Sequence of chain 1.H:
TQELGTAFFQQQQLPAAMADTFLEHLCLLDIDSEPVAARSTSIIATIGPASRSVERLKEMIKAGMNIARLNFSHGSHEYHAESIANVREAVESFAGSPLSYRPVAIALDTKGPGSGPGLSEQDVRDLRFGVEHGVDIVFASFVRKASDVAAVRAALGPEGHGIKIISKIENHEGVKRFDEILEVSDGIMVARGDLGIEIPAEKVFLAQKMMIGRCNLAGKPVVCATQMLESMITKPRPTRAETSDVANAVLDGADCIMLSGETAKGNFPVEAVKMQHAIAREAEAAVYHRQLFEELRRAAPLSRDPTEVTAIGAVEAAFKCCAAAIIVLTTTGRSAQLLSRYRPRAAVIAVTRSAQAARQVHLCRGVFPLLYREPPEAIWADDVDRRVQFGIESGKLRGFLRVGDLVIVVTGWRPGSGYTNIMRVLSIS

This protein binds this small molecule.
Small molecule (SMILES): O=P(O)(O)OC[C@H]1O[C@](O)(COP(=O)(O)O)[C@@H](O)[C@@H]1O

Binding-site contacts:
Ligand atom O6P contacts residue THR350 of chain 1.H at 2.7 Å (h-bond).
Ligand atom O4 contacts residue THR438 of chain 1.H at 3.6 Å (h-bond).
Ligand atom C6 contacts residue THR438 of chain 1.H at 3.4 Å.
Ligand atom O1 contacts residue GLY434 of chain 1.H at 3.8 Å.
Ligand atom O1P contacts residue TRP398 of chain 1.H at 2.6 Å (h-bond).
Ligand atom O5P contacts residue GLY436 of chain 1.H at 2.8 Å (h-bond).
Ligand atom O1P contacts residue ARG405 of chain 1.H at 2.8 Å (salt-bridge).
Ligand atom O4P contacts residue THR348 of chain 1.H at 2.6 Å (h-bond).
Ligand atom C6 contacts residue LEU347 of chain 1.H at 3.7 Å (hydrophobic).
Ligand atom P1 contacts residue ARG405 of chain 1.H at 3.7 Å.
Ligand atom O2P contacts residue ARG405 of chain 1.H at 2.8 Å (salt-bridge).
Ligand atom O6 contacts residue THR348 of chain 1.H at 3.6 Å.
Ligand atom P2 contacts residue THR348 of chain 1.H at 3.6 Å.
Ligand atom C5 contacts residue GLY434 of chain 1.H at 3.5 Å.
Ligand atom P2 contacts residue THR349 of chain 1.H at 3.7 Å.
Ligand atom O3P contacts residue GLY434 of chain 1.H at 2.8 Å (h-bond).
Ligand atom O2 contacts residue LEU347 of chain 1.H at 3.4 Å.
Ligand atom O4 contacts residue TYR437 of chain 1.H at 2.9 Å (h-bond).
Ligand atom O6P contacts residue THR348 of chain 1.H at 3.7 Å.
Ligand atom C6 contacts residue SER353 of chain 1.H at 3.7 Å.
Ligand atom P2 contacts residue SER435 of chain 1.H at 3.5 Å.
Ligand atom O4P contacts residue ARG352 of chain 1.H at 3.8 Å.
Ligand atom O2 contacts residue GLY430 of chain 1.H at 3.6 Å.
Ligand atom P2 contacts residue SER353 of chain 1.H at 3.6 Å.
Ligand atom O5P contacts residue SER435 of chain 1.H at 3.2 Å (h-bond).
Ligand atom O4 contacts residue GLY436 of chain 1.H at 3.7 Å.
Ligand atom C3 contacts residue GLY434 of chain 1.H at 3.5 Å.
Ligand atom O4 contacts residue GLY434 of chain 1.H at 2.5 Å (h-bond).
Ligand atom O6P contacts residue THR349 of chain 1.H at 3.3 Å (h-bond).
Ligand atom O4P contacts residue SER353 of chain 1.H at 2.6 Å (h-bond).
Ligand atom O6P contacts residue SER435 of chain 1.H at 2.9 Å (h-bond).
Ligand atom O3 contacts residue TRP398 of chain 1.H at 3.6 Å.
Ligand atom O3 contacts residue ARG432 of chain 1.H at 2.7 Å (salt-bridge).
Ligand atom C4 contacts residue GLY434 of chain 1.H at 3.3 Å.
Ligand atom O5P contacts residue SER353 of chain 1.H at 3.6 Å (h-bond).
Ligand atom O5 contacts residue LEU347 of chain 1.H at 3.8 Å.
Ligand atom O3 contacts residue GLY430 of chain 1.H at 3.2 Å.
Ligand atom C3 contacts residue ARG432 of chain 1.H at 3.3 Å.
Ligand atom O3P contacts residue PRO433 of chain 1.H at 3.6 Å.
Ligand atom O6 contacts residue THR349 of chain 1.H at 3.1 Å (h-bond).